Sequence of chain 1.A:
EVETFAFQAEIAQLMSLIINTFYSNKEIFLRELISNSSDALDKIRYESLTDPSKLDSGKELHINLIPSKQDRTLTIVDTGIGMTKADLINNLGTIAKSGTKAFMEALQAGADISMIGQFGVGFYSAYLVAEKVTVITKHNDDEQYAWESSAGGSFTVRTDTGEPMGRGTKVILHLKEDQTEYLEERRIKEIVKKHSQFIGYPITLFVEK

Binding-site contacts:
Ligand atom CL1 contacts residue MET89 of chain 1.A at 3.8 Å.
Ligand atom C08 contacts residue LEU98 of chain 1.A at 3.9 Å (hydrophobic).
Ligand atom CL1 contacts residue GQ61 of chain 1.C at 3.7 Å.
Ligand atom C04 contacts residue MET89 of chain 1.A at 3.9 Å (hydrophobic).
Ligand atom C18 contacts residue GQ61 of chain 1.C at 3.6 Å.
Ligand atom CL1 contacts residue GLY88 of chain 1.A at 3.2 Å.
Ligand atom C19 contacts residue TRP153 of chain 1.A at 3.5 Å (hydrophobic).
Ligand atom C14 contacts residue PHE129 of chain 1.A at 3.5 Å (hydrophobic).
Ligand atom C12 contacts residue PHE129 of chain 1.A at 4.0 Å (hydrophobic).
Ligand atom C02 contacts residue ASN42 of chain 1.A at 4.0 Å.
Ligand atom N01 contacts residue THR175 of chain 1.A at 3.7 Å.
Ligand atom C15 contacts residue MET89 of chain 1.A at 3.8 Å (hydrophobic).
Ligand atom CL1 contacts residue ILE87 of chain 1.A at 3.5 Å.
Ligand atom C14 contacts residue MET89 of chain 1.A at 3.7 Å (hydrophobic).
Ligand atom C06 contacts residue MET89 of chain 1.A at 3.9 Å (hydrophobic).
Ligand atom C17 contacts residue PHE129 of chain 1.A at 3.8 Å (hydrophobic).
Ligand atom N07 contacts residue MET89 of chain 1.A at 4.0 Å.
Ligand atom C18 contacts residue PHE129 of chain 1.A at 3.9 Å (hydrophobic).
Ligand atom N09 contacts residue MET89 of chain 1.A at 3.6 Å (h-bond).
Ligand atom N01 contacts residue ALA46 of chain 1.A at 3.4 Å.
Ligand atom C05 contacts residue GQ61 of chain 1.C at 3.5 Å.
Ligand atom N11 contacts residue THR175 of chain 1.A at 3.8 Å.
Ligand atom C19 contacts residue PHE129 of chain 1.A at 3.7 Å (hydrophobic).
Ligand atom C12 contacts residue ASN42 of chain 1.A at 3.8 Å.
Ligand atom N09 contacts residue GQ61 of chain 1.C at 3.6 Å.
Ligand atom C06 contacts residue GQ61 of chain 1.C at 3.8 Å.
Ligand atom C15 contacts residue PHE129 of chain 1.A at 3.6 Å (hydrophobic).
Ligand atom N07 contacts residue GQ61 of chain 1.C at 3.7 Å.
Ligand atom C04 contacts residue GQ61 of chain 1.C at 3.6 Å.
Ligand atom C05 contacts residue MET89 of chain 1.A at 3.6 Å (hydrophobic).
Ligand atom N11 contacts residue ASP84 of chain 1.A at 2.8 Å (salt-bridge).
Ligand atom C06 contacts residue ALA46 of chain 1.A at 3.8 Å (hydrophobic).
Ligand atom C08 contacts residue MET89 of chain 1.A at 3.8 Å (hydrophobic).
Ligand atom N11 contacts residue SER43 of chain 1.A at 3.9 Å.
Ligand atom C13 contacts residue PHE129 of chain 1.A at 3.7 Å (hydrophobic).
Ligand atom C12 contacts residue GQ61 of chain 1.C at 3.8 Å.
Ligand atom C08 contacts residue GQ61 of chain 1.C at 3.8 Å.
Ligand atom N03 contacts residue ASN42 of chain 1.A at 3.6 Å.
Ligand atom CL1 contacts residue ALA46 of chain 1.A at 3.6 Å.
Ligand atom C16 contacts residue PHE129 of chain 1.A at 3.7 Å (hydrophobic).

This small molecule binds to this protein.
Small molecule (SMILES): Cc1ccc(Cn2cnc3c(Cl)nc(N)nc32)cc1